Binding-site contacts:
Ligand atom CA contacts residue ASN227 of chain 5.Y at 3.7 Å.
Ligand atom O contacts residue HIS277 of chain 5.Y at 3.4 Å.
Ligand atom CG2 contacts residue LEU286 of chain 5.Y at 3.7 Å (hydrophobic).
Ligand atom CG2 contacts residue GLU236 of chain 5.Y at 3.3 Å.
Ligand atom O contacts residue ASN227 of chain 5.Y at 3.6 Å.
Ligand atom C contacts residue THR235 of chain 5.Y at 3.6 Å.
Ligand atom N contacts residue THR235 of chain 5.Y at 3.5 Å (h-bond).
Ligand atom C contacts residue TYR94 of chain 5.Y at 4.0 Å (hydrophobic).
Ligand atom O contacts residue THR235 of chain 5.Y at 3.1 Å (h-bond).
Ligand atom CB contacts residue TYR238 of chain 5.Y at 3.6 Å (hydrophobic).
Ligand atom CB contacts residue LEU286 of chain 5.Y at 3.9 Å (hydrophobic).
Ligand atom CD contacts residue TYR273 of chain 5.Y at 3.3 Å (hydrophobic).
Ligand atom O contacts residue LEU286 of chain 5.Y at 3.2 Å.
Ligand atom C contacts residue THR235 of chain 5.Y at 3.6 Å.
Ligand atom CD1 contacts residue TYR94 of chain 5.Y at 3.5 Å (hydrophobic).
Ligand atom CD1 contacts residue TYR91 of chain 5.Y at 3.9 Å (hydrophobic).
Ligand atom CB contacts residue ASP233 of chain 5.Y at 3.0 Å.
Ligand atom CA contacts residue THR235 of chain 5.Y at 3.6 Å.
Ligand atom O contacts residue ASN281 of chain 5.Y at 2.6 Å (h-bond).
Ligand atom N contacts residue THR235 of chain 5.Y at 3.9 Å.
Ligand atom CG2 contacts residue PHE278 of chain 5.Y at 3.7 Å (hydrophobic).
Ligand atom CG contacts residue TYR273 of chain 5.Y at 3.6 Å (hydrophobic).
Ligand atom CG contacts residue LYS234 of chain 5.Y at 3.3 Å.
Ligand atom CG contacts residue ASP233 of chain 5.Y at 3.0 Å.
Ligand atom O contacts residue TYR94 of chain 5.Y at 2.9 Å.
Ligand atom C contacts residue LEU286 of chain 5.Y at 3.8 Å (hydrophobic).
Ligand atom O contacts residue THR235 of chain 5.Y at 3.0 Å (h-bond).
Ligand atom CG1 contacts residue VAL280 of chain 5.Y at 4.0 Å (hydrophobic).
Ligand atom CD contacts residue HIS277 of chain 5.Y at 3.9 Å.
Ligand atom CB contacts residue HIS277 of chain 5.Y at 3.7 Å.
Ligand atom CG2 contacts residue ASN281 of chain 5.Y at 3.6 Å.
Ligand atom C contacts residue THR235 of chain 5.Y at 3.6 Å.
Ligand atom C contacts residue ASN281 of chain 5.Y at 3.8 Å.
Ligand atom CG2 contacts residue HIS277 of chain 5.Y at 3.3 Å.
Ligand atom N contacts residue TYR273 of chain 5.Y at 3.9 Å.
Ligand atom O contacts residue LYS234 of chain 5.Y at 3.6 Å.
Ligand atom CG contacts residue HIS277 of chain 5.Y at 3.8 Å.
Ligand atom N contacts residue ASN227 of chain 5.Y at 3.0 Å (h-bond).
Ligand atom C contacts residue ASN227 of chain 5.Y at 3.5 Å.
Ligand atom CG1 contacts residue TYR94 of chain 5.Y at 3.8 Å (hydrophobic).

A small-molecule ligand and the protein it binds are described below.
Small molecule (SMILES): CC[C@H](C)[C@H](NC(=O)[C@H](CO)NC(=O)[C@H](CCCN=C(N)N)NC(=O)[C@@H](NC(=O)[C@@H]1CCCN1C(=O)[C@@H]1CCCN1C(=O)[C@H](C)N)C(C)C)C(=O)N[C@H](C=O)Cc1ccc(O)cc1

Sequence of chain 5.Y:
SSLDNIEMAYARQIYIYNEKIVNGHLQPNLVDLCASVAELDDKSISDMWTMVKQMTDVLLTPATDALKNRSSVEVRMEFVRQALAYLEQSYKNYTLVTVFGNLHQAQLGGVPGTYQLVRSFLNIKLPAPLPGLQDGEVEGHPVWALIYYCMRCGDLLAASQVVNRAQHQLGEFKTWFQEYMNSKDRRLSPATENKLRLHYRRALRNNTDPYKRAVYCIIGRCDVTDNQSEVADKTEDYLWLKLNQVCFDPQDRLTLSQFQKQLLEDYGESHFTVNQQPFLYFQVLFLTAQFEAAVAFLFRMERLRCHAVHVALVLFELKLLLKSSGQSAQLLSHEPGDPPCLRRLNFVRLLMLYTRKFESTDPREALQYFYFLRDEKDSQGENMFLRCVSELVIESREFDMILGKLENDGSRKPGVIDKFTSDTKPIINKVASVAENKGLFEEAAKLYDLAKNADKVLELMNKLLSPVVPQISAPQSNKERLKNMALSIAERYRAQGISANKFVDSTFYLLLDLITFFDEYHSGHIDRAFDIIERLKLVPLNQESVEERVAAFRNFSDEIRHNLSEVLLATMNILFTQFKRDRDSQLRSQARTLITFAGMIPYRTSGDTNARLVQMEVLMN